Binding-site contacts:
Ligand atom C9 contacts residue TRP286 of chain 1.A at 3.5 Å (hydrophobic).
Ligand atom C1 contacts residue TYR124 of chain 1.A at 3.4 Å (hydrophobic).
Ligand atom C12 contacts residue TYR124 of chain 1.A at 3.6 Å (hydrophobic).
Ligand atom C13 contacts residue TYR124 of chain 1.A at 3.4 Å (hydrophobic).
Ligand atom N1 contacts residue SGB203 of chain 1.A at 3.4 Å (h-bond).
Ligand atom C10 contacts residue TYR124 of chain 1.A at 3.9 Å (hydrophobic).
Ligand atom C10 contacts residue ARG296 of chain 1.A at 3.6 Å.
Ligand atom C10 contacts residue PHE297 of chain 1.A at 3.7 Å (hydrophobic).
Ligand atom N1 contacts residue PHE338 of chain 1.A at 3.8 Å.
Ligand atom C10 contacts residue TRP286 of chain 1.A at 3.4 Å (hydrophobic).
Ligand atom C5 contacts residue ASP74 of chain 1.A at 3.5 Å.
Ligand atom C11 contacts residue TRP286 of chain 1.A at 3.5 Å (hydrophobic).
Ligand atom C8 contacts residue ASP74 of chain 1.A at 3.6 Å.
Ligand atom O1 contacts residue SGB203 of chain 1.A at 2.7 Å (h-bond).
Ligand atom O3 contacts residue PHE297 of chain 1.A at 3.1 Å.
Ligand atom C11 contacts residue TYR124 of chain 1.A at 3.8 Å (hydrophobic).
Ligand atom C1 contacts residue PHE338 of chain 1.A at 3.7 Å (hydrophobic).
Ligand atom C13 contacts residue TRP286 of chain 1.A at 3.4 Å (hydrophobic).
Ligand atom C14 contacts residue TRP286 of chain 1.A at 3.6 Å (hydrophobic).
Ligand atom C4 contacts residue TYR337 of chain 1.A at 3.1 Å (hydrophobic).
Ligand atom C8 contacts residue TYR124 of chain 1.A at 3.7 Å (hydrophobic).
Ligand atom C4 contacts residue ASP74 of chain 1.A at 3.7 Å.
Ligand atom O1 contacts residue PHE338 of chain 1.A at 3.5 Å.
Ligand atom C8 contacts residue TRP286 of chain 1.A at 3.5 Å (hydrophobic).
Ligand atom C6 contacts residue TYR341 of chain 1.A at 3.3 Å (hydrophobic).
Ligand atom N4 contacts residue TRP286 of chain 1.A at 3.6 Å.
Ligand atom C12 contacts residue TRP286 of chain 1.A at 3.5 Å (hydrophobic).
Ligand atom O1 contacts residue PHE297 of chain 1.A at 3.7 Å.
Ligand atom N3 contacts residue TYR124 of chain 1.A at 3.4 Å (h-bond).
Ligand atom C7 contacts residue TYR124 of chain 1.A at 3.6 Å (hydrophobic).
Ligand atom C3 contacts residue TYR337 of chain 1.A at 3.5 Å (hydrophobic).
Ligand atom N2 contacts residue TYR124 of chain 1.A at 3.2 Å (h-bond).
Ligand atom O3 contacts residue ARG296 of chain 1.A at 3.8 Å.
Ligand atom C6 contacts residue ASP74 of chain 1.A at 3.5 Å.
Ligand atom C5 contacts residue TYR341 of chain 1.A at 3.0 Å (hydrophobic).
Ligand atom C6 contacts residue TYR124 of chain 1.A at 3.8 Å (hydrophobic).
Ligand atom C2 contacts residue TYR124 of chain 1.A at 3.1 Å (hydrophobic).
Ligand atom O3 contacts residue SER298 of chain 1.A at 3.1 Å (h-bond).
Ligand atom N3 contacts residue TRP286 of chain 1.A at 3.1 Å.
Ligand atom C3 contacts residue TYR124 of chain 1.A at 3.6 Å (hydrophobic).

Sequence of chain 1.A:
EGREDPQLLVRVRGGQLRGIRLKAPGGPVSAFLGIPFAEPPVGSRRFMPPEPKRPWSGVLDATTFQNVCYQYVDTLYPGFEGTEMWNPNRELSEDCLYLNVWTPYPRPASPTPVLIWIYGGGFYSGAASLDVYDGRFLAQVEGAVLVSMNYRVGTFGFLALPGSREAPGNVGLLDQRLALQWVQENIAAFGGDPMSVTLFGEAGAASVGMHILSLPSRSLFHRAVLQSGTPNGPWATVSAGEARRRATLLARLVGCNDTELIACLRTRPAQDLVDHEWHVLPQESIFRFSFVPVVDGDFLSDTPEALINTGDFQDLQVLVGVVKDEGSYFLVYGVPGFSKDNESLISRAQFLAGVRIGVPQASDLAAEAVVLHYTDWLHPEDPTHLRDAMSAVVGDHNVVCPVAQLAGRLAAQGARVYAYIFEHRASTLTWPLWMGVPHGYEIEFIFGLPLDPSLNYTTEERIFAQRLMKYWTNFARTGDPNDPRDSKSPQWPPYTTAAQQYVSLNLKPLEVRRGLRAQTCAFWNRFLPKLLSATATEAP

The protein below binds the small molecule below.
Small molecule (SMILES): NC(=O)c1cc[n+](COC[n+]2ccccc2/C=N/O)cc1